Binding-site contacts:
Ligand atom O2 contacts residue THR406 of chain 3.B at 4.4 Å.
Ligand atom C6 contacts residue GLA8 of chain 3.G at 3.4 Å.
Ligand atom O5 contacts residue ASN405 of chain 3.B at 2.3 Å (h-bond).
Ligand atom C1 contacts residue ASN405 of chain 3.B at 1.5 Å.
Ligand atom O2 contacts residue ASN405 of chain 3.B at 2.8 Å (h-bond).
Ligand atom C5 contacts residue ASP388 of chain 3.B at 3.3 Å.
Ligand atom C5 contacts residue ASN405 of chain 3.B at 3.6 Å.
Ligand atom C3 contacts residue ASN405 of chain 3.B at 3.7 Å.
Ligand atom O4 contacts residue THR390 of chain 3.B at 4.3 Å.
Ligand atom C2 contacts residue ASN405 of chain 3.B at 2.4 Å.
Ligand atom O5 contacts residue ASP388 of chain 3.B at 4.1 Å.
Ligand atom O4 contacts residue ASP388 of chain 3.B at 4.3 Å.
Ligand atom C4 contacts residue ASP388 of chain 3.B at 4.5 Å.
Ligand atom C6 contacts residue ASP388 of chain 3.B at 3.1 Å.
Ligand atom C4 contacts residue ASN405 of chain 3.B at 4.2 Å.

Sequence of chain 3.B:
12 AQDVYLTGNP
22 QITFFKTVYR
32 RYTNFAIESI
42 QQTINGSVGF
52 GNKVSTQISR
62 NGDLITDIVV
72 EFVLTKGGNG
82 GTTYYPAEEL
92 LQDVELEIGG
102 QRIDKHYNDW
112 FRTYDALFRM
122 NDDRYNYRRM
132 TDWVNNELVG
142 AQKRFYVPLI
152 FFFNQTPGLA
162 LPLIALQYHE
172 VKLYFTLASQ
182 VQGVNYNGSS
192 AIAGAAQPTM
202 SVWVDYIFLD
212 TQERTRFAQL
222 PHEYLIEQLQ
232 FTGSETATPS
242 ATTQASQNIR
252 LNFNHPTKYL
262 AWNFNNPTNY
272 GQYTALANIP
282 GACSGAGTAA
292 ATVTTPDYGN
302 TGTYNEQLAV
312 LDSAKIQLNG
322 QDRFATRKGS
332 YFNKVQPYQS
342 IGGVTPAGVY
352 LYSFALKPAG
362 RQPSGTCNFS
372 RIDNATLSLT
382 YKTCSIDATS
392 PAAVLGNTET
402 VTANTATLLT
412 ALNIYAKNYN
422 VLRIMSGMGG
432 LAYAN

The protein below binds the small molecule below.
Small molecule (SMILES): C[C@@H]1O[C@@H](O[C@H]2[C@H](O)[C@@H](CO)OC[C@@H]2O)[C@@H](O)[C@H](O)[C@@H]1O